This protein binds this small molecule.
Small molecule (SMILES): CC(=O)N[C@@H]1[C@@H](O)[C@H](O)[C@@H](CO)O[C@H]1O

Sequence of chain 5.D:
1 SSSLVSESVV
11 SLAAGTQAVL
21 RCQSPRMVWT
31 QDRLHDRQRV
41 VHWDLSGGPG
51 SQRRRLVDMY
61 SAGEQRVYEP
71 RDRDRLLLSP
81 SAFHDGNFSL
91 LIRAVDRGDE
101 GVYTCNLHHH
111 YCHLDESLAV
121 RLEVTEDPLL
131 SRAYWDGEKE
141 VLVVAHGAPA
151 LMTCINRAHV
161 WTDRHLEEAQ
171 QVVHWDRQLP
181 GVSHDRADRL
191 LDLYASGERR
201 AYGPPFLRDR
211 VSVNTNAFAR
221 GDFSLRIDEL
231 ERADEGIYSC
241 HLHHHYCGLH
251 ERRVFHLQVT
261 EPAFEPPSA

Binding-site contacts:
Ligand atom C3 contacts residue LEU151 of chain 5.D at 4.2 Å (hydrophobic).
Ligand atom C7 contacts residue ASN87 of chain 5.D at 3.8 Å.
Ligand atom C6 contacts residue LEU151 of chain 5.D at 3.7 Å (hydrophobic).
Ligand atom O6 contacts residue SER89 of chain 5.D at 2.8 Å (h-bond).
Ligand atom C8 contacts residue ILE155 of chain 5.D at 3.7 Å (hydrophobic).
Ligand atom O5 contacts residue ASN87 of chain 5.D at 2.3 Å (h-bond).
Ligand atom C1 contacts residue ASN87 of chain 5.D at 1.4 Å.
Ligand atom C4 contacts residue ASN87 of chain 5.D at 4.2 Å.
Ligand atom C3 contacts residue ASN87 of chain 5.D at 3.8 Å.
Ligand atom C5 contacts residue LEU151 of chain 5.D at 3.8 Å (hydrophobic).
Ligand atom C5 contacts residue SER89 of chain 5.D at 3.3 Å.
Ligand atom C5 contacts residue ASN87 of chain 5.D at 3.7 Å.
Ligand atom C1 contacts residue SER89 of chain 5.D at 3.3 Å.
Ligand atom C6 contacts residue SER89 of chain 5.D at 3.6 Å.
Ligand atom O6 contacts residue LEU151 of chain 5.D at 3.4 Å.
Ligand atom C4 contacts residue LEU151 of chain 5.D at 4.0 Å (hydrophobic).
Ligand atom O5 contacts residue SER89 of chain 5.D at 2.8 Å (h-bond).
Ligand atom C6 contacts residue LEU91 of chain 5.D at 4.2 Å (hydrophobic).
Ligand atom N2 contacts residue ASN87 of chain 5.D at 2.9 Å (h-bond).
Ligand atom C7 contacts residue ILE155 of chain 5.D at 4.3 Å (hydrophobic).
Ligand atom O6 contacts residue LEU91 of chain 5.D at 4.0 Å.
Ligand atom N2 contacts residue ILE155 of chain 5.D at 4.1 Å.
Ligand atom O4 contacts residue LEU151 of chain 5.D at 3.3 Å.
Ligand atom C2 contacts residue ASN87 of chain 5.D at 2.4 Å.
Ligand atom O7 contacts residue ASN87 of chain 5.D at 4.1 Å.